The protein below binds the small molecule below.
Small molecule (SMILES): CCC#CCCCC(=O)OC[C@H]1O[C@H](O[C@]2(CO)O[C@H](CO)[C@@H](O)[C@@H]2O)[C@H](O)[C@@H](O)[C@@H]1O

Binding-site contacts:
Ligand atom C4 contacts residue PHE434 of chain 1.C at 4.5 Å (hydrophobic).
Ligand atom C3 contacts residue GLU597 of chain 1.C at 3.5 Å.
Ligand atom C2 contacts residue ARG604 of chain 1.C at 3.8 Å.
Ligand atom C8 contacts residue PHE434 of chain 1.C at 3.6 Å (hydrophobic).
Ligand atom O2 contacts residue ARG604 of chain 1.C at 3.9 Å.
Ligand atom O3 contacts residue GLU597 of chain 1.C at 2.7 Å (salt-bridge).
Ligand atom C2 contacts residue ARG604 of chain 1.C at 4.4 Å.
Ligand atom C13 contacts residue PHE434 of chain 1.C at 4.3 Å (hydrophobic).
Ligand atom C31 contacts residue ARG604 of chain 1.C at 4.0 Å.
Ligand atom O2 contacts residue ARG604 of chain 1.C at 3.2 Å (salt-bridge).
Ligand atom C11 contacts residue PHE434 of chain 1.C at 3.9 Å (hydrophobic).
Ligand atom C12 contacts residue PHE434 of chain 1.C at 4.1 Å (hydrophobic).
Ligand atom C1 contacts residue ARG604 of chain 1.C at 3.9 Å.
Ligand atom C9 contacts residue PHE434 of chain 1.C at 4.3 Å (hydrophobic).
Ligand atom C2 contacts residue GLU597 of chain 1.C at 3.6 Å.
Ligand atom O1 contacts residue ARG604 of chain 1.C at 2.8 Å (salt-bridge).
Ligand atom C8 contacts residue TRP543 of chain 1.C at 4.2 Å (hydrophobic).
Ligand atom C1 contacts residue ARG604 of chain 1.C at 3.6 Å.
Ligand atom O2 contacts residue HIS438 of chain 1.C at 4.5 Å.
Ligand atom O2 contacts residue GLU597 of chain 1.C at 2.6 Å (salt-bridge).
Ligand atom C7 contacts residue PHE434 of chain 1.C at 3.4 Å (hydrophobic).
Ligand atom C3 contacts residue GLU603 of chain 1.C at 4.0 Å.
Ligand atom O5 contacts residue PHE434 of chain 1.C at 4.3 Å.
Ligand atom C9 contacts residue TRP543 of chain 1.C at 4.1 Å (hydrophobic).
Ligand atom C31 contacts residue PHE434 of chain 1.C at 3.9 Å (hydrophobic).
Ligand atom O6 contacts residue PHE434 of chain 1.C at 4.1 Å.
Ligand atom C1 contacts residue PHE434 of chain 1.C at 4.2 Å (hydrophobic).
Ligand atom O3 contacts residue HIS438 of chain 1.C at 3.8 Å.
Ligand atom O4 contacts residue GLU603 of chain 1.C at 4.2 Å.
Ligand atom O3 contacts residue GLY600 of chain 1.C at 3.3 Å.
Ligand atom C10 contacts residue PHE434 of chain 1.C at 3.9 Å (hydrophobic).
Ligand atom O1 contacts residue GLY600 of chain 1.C at 4.1 Å.
Ligand atom C2 contacts residue PHE434 of chain 1.C at 4.2 Å (hydrophobic).
Ligand atom O3 contacts residue GLU603 of chain 1.C at 4.3 Å.
Ligand atom O3 contacts residue ARG604 of chain 1.C at 4.3 Å.

Sequence of chain 1.C:
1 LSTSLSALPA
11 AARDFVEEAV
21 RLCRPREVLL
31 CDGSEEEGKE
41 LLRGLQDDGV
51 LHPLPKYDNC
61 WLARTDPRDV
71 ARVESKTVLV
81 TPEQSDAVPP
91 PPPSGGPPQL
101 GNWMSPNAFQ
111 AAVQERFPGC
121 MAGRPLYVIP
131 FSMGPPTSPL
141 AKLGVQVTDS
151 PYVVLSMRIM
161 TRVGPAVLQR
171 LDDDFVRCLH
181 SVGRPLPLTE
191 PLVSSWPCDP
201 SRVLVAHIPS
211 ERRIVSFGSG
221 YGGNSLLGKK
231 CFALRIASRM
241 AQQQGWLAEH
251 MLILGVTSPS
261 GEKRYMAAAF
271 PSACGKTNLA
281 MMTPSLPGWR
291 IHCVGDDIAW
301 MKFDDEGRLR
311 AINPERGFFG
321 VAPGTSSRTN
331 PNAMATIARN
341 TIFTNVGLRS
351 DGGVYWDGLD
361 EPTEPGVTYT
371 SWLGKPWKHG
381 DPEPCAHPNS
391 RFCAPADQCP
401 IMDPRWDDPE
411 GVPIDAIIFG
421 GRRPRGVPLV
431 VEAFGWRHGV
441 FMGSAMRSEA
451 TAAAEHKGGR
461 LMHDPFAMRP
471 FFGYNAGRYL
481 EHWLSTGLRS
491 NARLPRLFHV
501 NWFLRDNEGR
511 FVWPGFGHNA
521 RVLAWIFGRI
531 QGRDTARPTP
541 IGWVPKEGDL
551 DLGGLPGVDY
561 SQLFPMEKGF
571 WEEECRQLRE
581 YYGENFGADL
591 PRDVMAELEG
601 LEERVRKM